Binding-site contacts:
Ligand atom C6 contacts residue ASP156 of chain 1.B at 3.9 Å.
Ligand atom O5 contacts residue ASP156 of chain 1.B at 3.8 Å.
Ligand atom C1 contacts residue ASN121 of chain 1.B at 1.4 Å.
Ligand atom C4 contacts residue ASP156 of chain 1.B at 3.8 Å.
Ligand atom C4 contacts residue ASN121 of chain 1.B at 4.2 Å.
Ligand atom O2 contacts residue GLY155 of chain 1.B at 3.7 Å.
Ligand atom N2 contacts residue ASN121 of chain 1.B at 3.0 Å (h-bond).
Ligand atom C8 contacts residue TYR120 of chain 1.B at 3.3 Å (hydrophobic).
Ligand atom O6 contacts residue GLY155 of chain 1.B at 3.9 Å.
Ligand atom C5 contacts residue ASP156 of chain 1.B at 4.4 Å.
Ligand atom O3 contacts residue ASP156 of chain 1.B at 4.4 Å.
Ligand atom C7 contacts residue ASN121 of chain 1.B at 3.2 Å.
Ligand atom O7 contacts residue TYR120 of chain 1.B at 3.6 Å.
Ligand atom O7 contacts residue ASP156 of chain 1.B at 4.1 Å.
Ligand atom C6 contacts residue GLY155 of chain 1.B at 3.4 Å.
Ligand atom C1 contacts residue ASP156 of chain 1.B at 4.3 Å.
Ligand atom C1 contacts residue GLY155 of chain 1.B at 4.2 Å.
Ligand atom O7 contacts residue ASN121 of chain 1.B at 3.1 Å (h-bond).
Ligand atom C2 contacts residue GLY155 of chain 1.B at 4.5 Å.
Ligand atom C3 contacts residue ASN121 of chain 1.B at 3.8 Å.
Ligand atom C3 contacts residue ASP156 of chain 1.B at 4.4 Å.
Ligand atom O5 contacts residue ASN121 of chain 1.B at 2.3 Å (h-bond).
Ligand atom C2 contacts residue ASP156 of chain 1.B at 3.8 Å.
Ligand atom C2 contacts residue ASN121 of chain 1.B at 2.5 Å.
Ligand atom C8 contacts residue ASN121 of chain 1.B at 4.4 Å.
Ligand atom C5 contacts residue ASN121 of chain 1.B at 3.6 Å.
Ligand atom C7 contacts residue TYR120 of chain 1.B at 4.0 Å (hydrophobic).

A small-molecule ligand and the protein it binds are described below.
Small molecule (SMILES): CC(=O)N[C@H]1CO[C@H](CO[C@@H]2O[C@@H](C)[C@@H](O)[C@@H](O)[C@@H]2O)[C@@H](O)[C@@H]1O

Sequence of chain 1.B:
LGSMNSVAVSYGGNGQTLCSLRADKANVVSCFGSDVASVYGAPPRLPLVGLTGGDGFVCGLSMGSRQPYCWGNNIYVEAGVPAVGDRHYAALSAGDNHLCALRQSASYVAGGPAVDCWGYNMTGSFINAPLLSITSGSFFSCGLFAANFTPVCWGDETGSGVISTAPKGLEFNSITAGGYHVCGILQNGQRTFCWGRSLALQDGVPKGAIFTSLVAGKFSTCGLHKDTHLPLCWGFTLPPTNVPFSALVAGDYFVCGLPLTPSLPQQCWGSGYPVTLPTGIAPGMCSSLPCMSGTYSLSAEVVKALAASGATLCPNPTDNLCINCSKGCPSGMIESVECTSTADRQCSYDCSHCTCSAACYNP